Binding-site contacts:
Ligand atom CBM contacts residue LEU511 of chain 1.B at 4.1 Å (hydrophobic).
Ligand atom CAX contacts residue THR508 of chain 1.B at 4.2 Å.
Ligand atom CBO contacts residue TYR469 of chain 1.B at 4.1 Å (hydrophobic).
Ligand atom CBC contacts residue THR508 of chain 1.B at 3.7 Å.
Ligand atom CBC contacts residue LEU630 of chain 1.A at 3.8 Å (hydrophobic).
Ligand atom CBB contacts residue LEU473 of chain 1.B at 4.2 Å (hydrophobic).
Ligand atom CBP contacts residue THR508 of chain 1.B at 3.8 Å.
Ligand atom OAG contacts residue ILE531 of chain 1.B at 3.6 Å.
Ligand atom CAX contacts residue LEU630 of chain 1.A at 4.0 Å (hydrophobic).
Ligand atom CBP contacts residue LEU473 of chain 1.B at 4.0 Å (hydrophobic).
Ligand atom CAZ contacts residue MET505 of chain 1.B at 3.9 Å (hydrophobic).
Ligand atom CBT contacts residue LEU511 of chain 1.B at 3.9 Å (hydrophobic).
Ligand atom OAE contacts residue THR508 of chain 1.B at 3.2 Å (h-bond).
Ligand atom OAD contacts residue MET505 of chain 1.B at 3.3 Å.
Ligand atom CBR contacts residue THR508 of chain 1.B at 4.2 Å.
Ligand atom CBF contacts residue MET505 of chain 1.B at 4.2 Å (hydrophobic).
Ligand atom CAU contacts residue THR508 of chain 1.B at 3.7 Å.
Ligand atom OAH contacts residue GLU528 of chain 1.B at 3.4 Å (salt-bridge).
Ligand atom CBI contacts residue LEU629 of chain 1.A at 3.6 Å (hydrophobic).
Ligand atom CBR contacts residue ASN509 of chain 1.B at 3.4 Å.
Ligand atom CBP contacts residue ASN509 of chain 1.B at 4.1 Å.
Ligand atom CBR contacts residue LEU473 of chain 1.B at 3.8 Å (hydrophobic).
Ligand atom OAE contacts residue ALA504 of chain 1.B at 4.0 Å.
Ligand atom CBK contacts residue TYR469 of chain 1.B at 3.6 Å (hydrophobic).
Ligand atom OAI contacts residue TYR512 of chain 1.B at 3.9 Å.
Ligand atom CBS contacts residue SER470 of chain 1.B at 4.2 Å.
Ligand atom OAH contacts residue ARG515 of chain 1.B at 4.2 Å.
Ligand atom CBT contacts residue ARG515 of chain 1.B at 4.1 Å.
Ligand atom CBT contacts residue GLU528 of chain 1.B at 3.3 Å.
Ligand atom OAE contacts residue MET505 of chain 1.B at 4.0 Å.
Ligand atom OAG contacts residue TYR469 of chain 1.B at 2.5 Å (h-bond).
Ligand atom OAF contacts residue THR508 of chain 1.B at 3.3 Å.
Ligand atom CBC contacts residue PHE545 of chain 1.A at 4.2 Å (hydrophobic).
Ligand atom OAI contacts residue PHE474 of chain 1.B at 4.0 Å.
Ligand atom CBI contacts residue ALA626 of chain 1.A at 4.0 Å (hydrophobic).
Ligand atom CAP contacts residue LEU473 of chain 1.B at 4.1 Å (hydrophobic).
Ligand atom OAI contacts residue SER470 of chain 1.B at 3.3 Å.
Ligand atom CBL contacts residue LEU629 of chain 1.A at 3.8 Å (hydrophobic).
Ligand atom CBA contacts residue MET505 of chain 1.B at 4.1 Å (hydrophobic).
Ligand atom OAH contacts residue SER470 of chain 1.B at 4.0 Å.

Sequence of chain 1.B:
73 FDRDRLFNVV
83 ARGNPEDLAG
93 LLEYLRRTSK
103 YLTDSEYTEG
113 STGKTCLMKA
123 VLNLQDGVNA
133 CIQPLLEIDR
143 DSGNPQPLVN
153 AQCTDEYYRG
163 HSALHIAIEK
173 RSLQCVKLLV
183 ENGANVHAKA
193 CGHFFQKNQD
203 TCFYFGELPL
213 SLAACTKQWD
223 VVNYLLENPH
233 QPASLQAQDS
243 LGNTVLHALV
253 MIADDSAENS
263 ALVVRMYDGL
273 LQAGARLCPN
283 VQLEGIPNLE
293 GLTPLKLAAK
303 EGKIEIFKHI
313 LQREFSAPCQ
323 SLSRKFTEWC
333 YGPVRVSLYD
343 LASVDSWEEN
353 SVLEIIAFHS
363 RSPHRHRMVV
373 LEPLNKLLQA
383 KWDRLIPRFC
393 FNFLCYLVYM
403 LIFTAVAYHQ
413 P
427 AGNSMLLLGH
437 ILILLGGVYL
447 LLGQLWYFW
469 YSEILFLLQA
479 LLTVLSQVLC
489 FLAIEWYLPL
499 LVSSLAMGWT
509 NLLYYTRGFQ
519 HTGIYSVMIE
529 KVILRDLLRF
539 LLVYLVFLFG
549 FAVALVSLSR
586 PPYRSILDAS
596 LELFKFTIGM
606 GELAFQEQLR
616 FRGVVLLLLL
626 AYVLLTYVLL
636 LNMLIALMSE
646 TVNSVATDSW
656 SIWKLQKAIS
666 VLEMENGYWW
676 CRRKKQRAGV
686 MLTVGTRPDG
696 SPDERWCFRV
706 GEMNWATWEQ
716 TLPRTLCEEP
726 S

A small-molecule ligand and the protein it binds are described below.
Small molecule (SMILES): C=C(C)[C@]12C[C@@H](C)[C@@]34O[C@](Cc5ccccc5)(O[C@@H]1[C@@H]3C=C(COC(=O)Cc1ccc(O)c(OC)c1)C[C@]1(O)C(=O)C(C)=C[C@@H]41)O2

Sequence of chain 1.A:
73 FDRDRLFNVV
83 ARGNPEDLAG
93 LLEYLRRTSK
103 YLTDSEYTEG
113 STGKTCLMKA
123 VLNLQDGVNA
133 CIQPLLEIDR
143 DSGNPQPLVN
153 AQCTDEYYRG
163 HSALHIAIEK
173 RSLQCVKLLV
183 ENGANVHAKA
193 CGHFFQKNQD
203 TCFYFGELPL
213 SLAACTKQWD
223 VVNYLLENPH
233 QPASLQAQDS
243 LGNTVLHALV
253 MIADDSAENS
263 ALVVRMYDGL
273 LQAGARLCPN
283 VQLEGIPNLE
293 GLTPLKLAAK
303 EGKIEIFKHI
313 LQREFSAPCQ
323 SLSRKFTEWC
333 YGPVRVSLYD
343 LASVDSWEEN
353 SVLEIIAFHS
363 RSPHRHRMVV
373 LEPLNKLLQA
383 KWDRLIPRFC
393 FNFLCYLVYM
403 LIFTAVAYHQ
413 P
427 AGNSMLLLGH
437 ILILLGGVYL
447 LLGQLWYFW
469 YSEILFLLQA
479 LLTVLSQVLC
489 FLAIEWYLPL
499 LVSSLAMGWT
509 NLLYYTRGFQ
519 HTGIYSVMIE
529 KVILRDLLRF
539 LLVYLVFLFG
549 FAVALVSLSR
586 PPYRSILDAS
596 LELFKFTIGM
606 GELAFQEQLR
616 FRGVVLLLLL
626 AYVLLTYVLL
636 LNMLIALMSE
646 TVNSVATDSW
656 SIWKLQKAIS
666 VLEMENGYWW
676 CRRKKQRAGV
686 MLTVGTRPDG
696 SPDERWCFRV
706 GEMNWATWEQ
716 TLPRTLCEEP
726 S